Binding-site contacts:
Ligand atom CAP contacts residue 8PH1 of chain 1.K at 4.1 Å.
Ligand atom CAN contacts residue GLY198 of chain 1.B at 4.1 Å.
Ligand atom OAG contacts residue ARG67 of chain 1.B at 3.9 Å.
Ligand atom CAJ contacts residue GLN202 of chain 1.B at 4.1 Å.
Ligand atom CAL contacts residue MET197 of chain 1.B at 3.6 Å (hydrophobic).
Ligand atom OAB contacts residue ASN205 of chain 1.B at 3.5 Å (h-bond).
Ligand atom CAS contacts residue VAL165 of chain 1.B at 3.4 Å (hydrophobic).
Ligand atom OAB contacts residue GLN202 of chain 1.B at 4.0 Å.
Ligand atom CAN contacts residue GLY170 of chain 1.B at 3.7 Å.
Ligand atom NAV contacts residue GLN202 of chain 1.B at 3.9 Å.
Ligand atom CAI contacts residue ASP70 of chain 1.B at 4.1 Å.
Ligand atom CAA contacts residue LEU173 of chain 1.B at 4.2 Å (hydrophobic).
Ligand atom NAV contacts residue VAL165 of chain 1.B at 4.0 Å.
Ligand atom OAF contacts residue GLN202 of chain 1.B at 3.9 Å.
Ligand atom CAS contacts residue ALA166 of chain 1.B at 3.5 Å (hydrophobic).
Ligand atom CAQ contacts residue LEU201 of chain 1.B at 3.8 Å (hydrophobic).
Ligand atom CAO contacts residue VAL169 of chain 1.B at 3.7 Å (hydrophobic).
Ligand atom CAR contacts residue VAL169 of chain 1.B at 3.8 Å (hydrophobic).
Ligand atom CAA contacts residue CYS279 of chain 1.B at 3.7 Å (hydrophobic).
Ligand atom CAU contacts residue ASP70 of chain 1.B at 3.8 Å.
Ligand atom CAR contacts residue ALA166 of chain 1.B at 3.9 Å (hydrophobic).
Ligand atom CAO contacts residue 8PH1 of chain 1.K at 3.8 Å.
Ligand atom CAQ contacts residue 8PH1 of chain 1.K at 3.8 Å.
Ligand atom CAI contacts residue VAL165 of chain 1.B at 3.1 Å (hydrophobic).
Ligand atom OAG contacts residue ASP74 of chain 1.B at 4.0 Å.
Ligand atom CAJ contacts residue ASP70 of chain 1.B at 3.6 Å.
Ligand atom CAP contacts residue GLY198 of chain 1.B at 4.2 Å.
Ligand atom CAI contacts residue GLN202 of chain 1.B at 3.6 Å.
Ligand atom NAW contacts residue ASP70 of chain 1.B at 3.9 Å.
Ligand atom CAS contacts residue GLN202 of chain 1.B at 3.9 Å.
Ligand atom CAM contacts residue GLY170 of chain 1.B at 4.0 Å.
Ligand atom CAL contacts residue GLY170 of chain 1.B at 3.6 Å.
Ligand atom CAL contacts residue LEU173 of chain 1.B at 4.2 Å (hydrophobic).
Ligand atom CAJ contacts residue VAL165 of chain 1.B at 3.9 Å (hydrophobic).
Ligand atom PAZ contacts residue ASP74 of chain 1.B at 4.0 Å.
Ligand atom CAM contacts residue LEU173 of chain 1.B at 3.4 Å (hydrophobic).
Ligand atom OAE contacts residue ASP209 of chain 1.B at 3.8 Å.
Ligand atom OAH contacts residue ASP74 of chain 1.B at 2.8 Å (salt-bridge).
Ligand atom CAA contacts residue MET197 of chain 1.B at 4.0 Å (hydrophobic).
Ligand atom CAP contacts residue LEU201 of chain 1.B at 3.4 Å (hydrophobic).

Sequence of chain 1.B:
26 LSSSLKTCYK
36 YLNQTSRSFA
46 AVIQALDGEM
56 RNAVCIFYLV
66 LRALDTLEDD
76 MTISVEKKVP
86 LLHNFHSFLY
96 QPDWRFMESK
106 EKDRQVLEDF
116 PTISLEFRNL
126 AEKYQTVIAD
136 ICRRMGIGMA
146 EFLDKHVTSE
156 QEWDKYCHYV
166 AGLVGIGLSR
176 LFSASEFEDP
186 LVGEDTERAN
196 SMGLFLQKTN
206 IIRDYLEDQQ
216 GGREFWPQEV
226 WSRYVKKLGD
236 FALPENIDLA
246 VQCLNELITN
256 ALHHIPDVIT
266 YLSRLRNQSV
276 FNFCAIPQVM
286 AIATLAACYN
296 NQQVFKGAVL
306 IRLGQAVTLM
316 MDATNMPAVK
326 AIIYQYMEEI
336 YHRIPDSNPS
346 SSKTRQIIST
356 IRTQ

A protein and the small-molecule ligand that binds it are described below.
Small molecule (SMILES): CCCCCCCCCC[n+]1ccn(CC(O)(P(=O)([O-])O)P(=O)(O)O)c1